Sequence of chain 1.A:
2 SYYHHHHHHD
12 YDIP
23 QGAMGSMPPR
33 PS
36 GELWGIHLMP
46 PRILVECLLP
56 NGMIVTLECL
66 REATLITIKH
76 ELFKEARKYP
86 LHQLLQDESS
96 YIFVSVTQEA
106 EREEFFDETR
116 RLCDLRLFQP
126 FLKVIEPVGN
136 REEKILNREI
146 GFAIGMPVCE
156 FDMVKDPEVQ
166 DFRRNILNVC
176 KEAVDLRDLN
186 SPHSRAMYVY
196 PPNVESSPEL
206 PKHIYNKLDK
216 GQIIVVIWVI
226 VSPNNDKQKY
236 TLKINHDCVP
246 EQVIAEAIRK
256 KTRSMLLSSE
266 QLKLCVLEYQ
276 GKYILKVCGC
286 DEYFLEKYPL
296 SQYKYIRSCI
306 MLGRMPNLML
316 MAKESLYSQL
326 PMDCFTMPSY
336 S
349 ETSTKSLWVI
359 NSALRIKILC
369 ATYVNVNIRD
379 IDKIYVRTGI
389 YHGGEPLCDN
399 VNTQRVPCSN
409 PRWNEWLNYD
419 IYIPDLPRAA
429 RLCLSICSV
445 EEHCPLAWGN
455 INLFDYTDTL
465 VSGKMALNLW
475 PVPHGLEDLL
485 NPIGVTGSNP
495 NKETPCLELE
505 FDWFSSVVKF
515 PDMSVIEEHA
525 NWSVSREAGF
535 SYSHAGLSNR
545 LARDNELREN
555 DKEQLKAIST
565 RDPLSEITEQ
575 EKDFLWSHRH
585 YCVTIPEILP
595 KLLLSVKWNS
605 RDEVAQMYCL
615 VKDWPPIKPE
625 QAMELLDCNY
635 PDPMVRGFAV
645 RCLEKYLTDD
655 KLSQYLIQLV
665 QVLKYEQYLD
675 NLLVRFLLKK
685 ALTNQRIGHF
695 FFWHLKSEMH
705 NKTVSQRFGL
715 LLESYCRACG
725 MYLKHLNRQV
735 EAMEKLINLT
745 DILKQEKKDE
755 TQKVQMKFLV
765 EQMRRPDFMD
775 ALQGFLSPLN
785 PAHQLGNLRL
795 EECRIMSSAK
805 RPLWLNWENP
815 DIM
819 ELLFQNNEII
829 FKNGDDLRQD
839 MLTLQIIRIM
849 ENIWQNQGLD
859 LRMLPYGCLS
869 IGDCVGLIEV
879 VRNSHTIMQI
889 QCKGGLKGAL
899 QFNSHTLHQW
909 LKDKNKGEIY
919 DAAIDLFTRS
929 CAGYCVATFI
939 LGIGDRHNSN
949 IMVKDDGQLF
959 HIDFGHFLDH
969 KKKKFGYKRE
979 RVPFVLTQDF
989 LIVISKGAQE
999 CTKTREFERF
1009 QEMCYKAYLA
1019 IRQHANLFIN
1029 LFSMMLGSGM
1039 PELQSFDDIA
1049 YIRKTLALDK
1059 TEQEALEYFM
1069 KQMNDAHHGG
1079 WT

This protein binds this small molecule.
Small molecule (SMILES): O=C(O)c1ccccc1O

Binding-site contacts:
Ligand atom C3 contacts residue ASN56 of chain 1.B at 4.5 Å.
Ligand atom C6 contacts residue ASN56 of chain 1.B at 3.1 Å.
Ligand atom O1' contacts residue ASN56 of chain 1.B at 4.5 Å.
Ligand atom C6 contacts residue ASN57 of chain 1.B at 4.3 Å.
Ligand atom O2' contacts residue GLY55 of chain 1.B at 4.2 Å.
Ligand atom O2 contacts residue ASN633 of chain 1.A at 4.4 Å.
Ligand atom C4 contacts residue ASN56 of chain 1.B at 4.4 Å.
Ligand atom C2 contacts residue ASN56 of chain 1.B at 3.9 Å.
Ligand atom O2' contacts residue ASN57 of chain 1.B at 4.3 Å.
Ligand atom C5 contacts residue ASN56 of chain 1.B at 3.8 Å.
Ligand atom C1' contacts residue ASN57 of chain 1.B at 4.2 Å.
Ligand atom C1' contacts residue ASN56 of chain 1.B at 3.4 Å.
Ligand atom O2' contacts residue ASN56 of chain 1.B at 3.0 Å (h-bond).
Ligand atom C1 contacts residue ASN56 of chain 1.B at 3.2 Å.
Ligand atom O1' contacts residue ASN57 of chain 1.B at 4.0 Å.

Sequence of chain 1.B:
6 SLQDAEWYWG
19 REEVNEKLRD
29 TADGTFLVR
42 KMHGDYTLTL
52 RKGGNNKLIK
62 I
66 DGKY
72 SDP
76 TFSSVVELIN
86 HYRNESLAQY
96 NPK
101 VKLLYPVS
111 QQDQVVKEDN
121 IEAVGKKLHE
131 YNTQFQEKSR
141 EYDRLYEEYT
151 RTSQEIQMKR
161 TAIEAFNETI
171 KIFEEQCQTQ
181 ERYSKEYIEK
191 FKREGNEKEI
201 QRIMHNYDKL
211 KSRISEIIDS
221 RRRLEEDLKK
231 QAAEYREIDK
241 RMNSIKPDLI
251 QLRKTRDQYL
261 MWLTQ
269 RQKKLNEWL